Sequence of chain 1.B:
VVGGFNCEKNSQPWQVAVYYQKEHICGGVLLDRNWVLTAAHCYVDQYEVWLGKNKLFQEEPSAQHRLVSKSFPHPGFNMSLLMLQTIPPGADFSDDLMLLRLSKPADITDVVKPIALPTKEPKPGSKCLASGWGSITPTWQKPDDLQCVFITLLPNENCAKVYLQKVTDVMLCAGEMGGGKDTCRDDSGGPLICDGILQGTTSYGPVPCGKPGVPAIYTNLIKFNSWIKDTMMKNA

Sequence of chain 1.A:
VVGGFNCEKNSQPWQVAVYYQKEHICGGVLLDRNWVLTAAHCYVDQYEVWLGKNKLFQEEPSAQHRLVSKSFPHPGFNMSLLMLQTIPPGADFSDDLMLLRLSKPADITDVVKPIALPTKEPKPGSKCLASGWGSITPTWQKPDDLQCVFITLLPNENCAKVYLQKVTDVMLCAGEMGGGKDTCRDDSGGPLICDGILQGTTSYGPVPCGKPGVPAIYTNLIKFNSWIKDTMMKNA

The protein below binds the small molecule below.
Small molecule (SMILES): CC(=O)N[C@H]1[C@H](O[C@H]2[C@H](O)[C@@H](NC(C)=O)CO[C@@H]2CO)O[C@H](CO)[C@@H](O)[C@@H]1O

Binding-site contacts:
Ligand atom C6 contacts residue LEU84 of chain 1.A at 3.6 Å (hydrophobic).
Ligand atom N2 contacts residue ASN78 of chain 1.A at 2.8 Å (h-bond).
Ligand atom C6 contacts residue SER80 of chain 1.A at 4.2 Å.
Ligand atom C2 contacts residue ASN78 of chain 1.A at 2.4 Å.
Ligand atom C1 contacts residue ASN78 of chain 1.A at 1.5 Å.
Ligand atom O5 contacts residue SER80 of chain 1.A at 3.7 Å.
Ligand atom O3 contacts residue ASP45 of chain 1.B at 4.3 Å.
Ligand atom O5 contacts residue ASN78 of chain 1.A at 2.4 Å (h-bond).
Ligand atom C1 contacts residue ASP45 of chain 1.B at 3.6 Å.
Ligand atom C6 contacts residue LEU81 of chain 1.A at 4.2 Å (hydrophobic).
Ligand atom C7 contacts residue ASN78 of chain 1.A at 3.5 Å.
Ligand atom O6 contacts residue LEU81 of chain 1.A at 4.0 Å.
Ligand atom C7 contacts residue ASP45 of chain 1.B at 3.8 Å.
Ligand atom C2 contacts residue ASP45 of chain 1.B at 3.6 Å.
Ligand atom C3 contacts residue ASP45 of chain 1.B at 3.9 Å.
Ligand atom O6 contacts residue LEU84 of chain 1.A at 3.5 Å.
Ligand atom C1 contacts residue SER80 of chain 1.A at 4.0 Å.
Ligand atom C8 contacts residue TYR43 of chain 1.B at 3.1 Å (hydrophobic).
Ligand atom O5 contacts residue LEU81 of chain 1.A at 3.6 Å.
Ligand atom C5 contacts residue SER80 of chain 1.A at 3.8 Å.
Ligand atom O7 contacts residue ASN78 of chain 1.A at 3.7 Å.
Ligand atom C6 contacts residue ASP45 of chain 1.B at 3.5 Å.
Ligand atom O6 contacts residue ASP45 of chain 1.B at 3.1 Å (salt-bridge).
Ligand atom C7 contacts residue TYR43 of chain 1.B at 4.4 Å (hydrophobic).
Ligand atom C5 contacts residue ASN78 of chain 1.A at 3.7 Å.
Ligand atom C8 contacts residue ASP45 of chain 1.B at 3.9 Å.
Ligand atom C4 contacts residue ASN78 of chain 1.A at 4.3 Å.
Ligand atom N2 contacts residue ASP45 of chain 1.B at 2.8 Å (salt-bridge).
Ligand atom O6 contacts residue PRO88 of chain 1.A at 4.5 Å.
Ligand atom C3 contacts residue ASN78 of chain 1.A at 3.8 Å.
Ligand atom O4 contacts residue ASP45 of chain 1.B at 4.1 Å.